A small-molecule ligand and the protein it binds are described below.
Small molecule (SMILES): Nc1nc(=O)c2ncn([C@@H]3O[C@H](COP(=O)=O)[C@@H](O[P](=O)(O)OC[C@H]4O[C@@H](n5cnc6c(=O)nc(N)[nH]c65)[C@H](O)[C@@H]4O[P](=O)(O)OC[C@H]4O[C@@H](n5cnc6c(N)ncnc65)[C@H](O)[C@@H]4O)[C@H]3O)c2[nH]1

Sequence of chain 1.E:
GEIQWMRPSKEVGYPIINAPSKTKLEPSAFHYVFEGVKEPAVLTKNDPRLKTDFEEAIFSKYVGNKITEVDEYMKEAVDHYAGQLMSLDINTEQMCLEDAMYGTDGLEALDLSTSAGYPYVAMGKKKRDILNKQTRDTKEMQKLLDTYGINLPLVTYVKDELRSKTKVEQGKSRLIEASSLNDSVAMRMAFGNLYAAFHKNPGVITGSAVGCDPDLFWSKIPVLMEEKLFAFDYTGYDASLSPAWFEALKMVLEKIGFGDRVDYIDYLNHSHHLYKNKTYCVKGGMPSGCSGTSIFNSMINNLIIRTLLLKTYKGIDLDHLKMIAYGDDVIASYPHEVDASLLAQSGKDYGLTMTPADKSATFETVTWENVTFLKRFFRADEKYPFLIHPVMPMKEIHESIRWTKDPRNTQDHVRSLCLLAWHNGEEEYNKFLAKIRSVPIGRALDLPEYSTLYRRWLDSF

Binding-site contacts:
Ligand atom O4' contacts residue VAL121 of chain 1.E at 4.3 Å.
Ligand atom O4' contacts residue GLY124 of chain 1.E at 4.3 Å.
Ligand atom O3' contacts residue GLY124 of chain 1.E at 3.5 Å.
Ligand atom P contacts residue ASN18 of chain 1.E at 3.2 Å.
Ligand atom O3' contacts residue MET123 of chain 1.E at 4.1 Å.
Ligand atom C5' contacts residue GLY124 of chain 1.E at 4.1 Å.
Ligand atom C5 contacts residue ASN18 of chain 1.E at 4.3 Å.
Ligand atom C4' contacts residue ILE17 of chain 1.E at 4.5 Å (hydrophobic).
Ligand atom C8 contacts residue ASN18 of chain 1.E at 3.1 Å.
Ligand atom C2' contacts residue GLY124 of chain 1.E at 4.0 Å.
Ligand atom C4' contacts residue GLY124 of chain 1.E at 3.6 Å.
Ligand atom C5' contacts residue GLY124 of chain 1.E at 4.3 Å.
Ligand atom C4' contacts residue VAL121 of chain 1.E at 4.3 Å (hydrophobic).
Ligand atom O2' contacts residue ALA122 of chain 1.E at 4.2 Å.
Ligand atom O2' contacts residue GLY124 of chain 1.E at 3.0 Å.
Ligand atom O5' contacts residue ASN18 of chain 1.E at 4.1 Å.
Ligand atom OP1 contacts residue ILE16 of chain 1.E at 4.3 Å.
Ligand atom C5' contacts residue ASN18 of chain 1.E at 3.9 Å.
Ligand atom O4' contacts residue ASN18 of chain 1.E at 2.9 Å (h-bond).
Ligand atom C1' contacts residue GLY124 of chain 1.E at 4.5 Å.
Ligand atom N9 contacts residue ASN18 of chain 1.E at 3.4 Å.
Ligand atom C4 contacts residue ASN18 of chain 1.E at 4.2 Å.
Ligand atom C4' contacts residue ASN18 of chain 1.E at 4.0 Å.
Ligand atom C4' contacts residue ILE16 of chain 1.E at 3.7 Å (hydrophobic).
Ligand atom C5' contacts residue ALA122 of chain 1.E at 4.2 Å (hydrophobic).
Ligand atom C1' contacts residue ASN18 of chain 1.E at 3.8 Å.
Ligand atom C3' contacts residue GLY124 of chain 1.E at 3.9 Å.
Ligand atom O4' contacts residue ILE16 of chain 1.E at 4.2 Å.
Ligand atom C5' contacts residue ILE16 of chain 1.E at 3.6 Å (hydrophobic).
Ligand atom O4' contacts residue ILE17 of chain 1.E at 3.9 Å.
Ligand atom OP2 contacts residue ASN18 of chain 1.E at 4.1 Å.
Ligand atom N7 contacts residue ASN18 of chain 1.E at 3.7 Å.
Ligand atom OP1 contacts residue ASN18 of chain 1.E at 3.4 Å (h-bond).
Ligand atom O2' contacts residue VAL121 of chain 1.E at 3.8 Å.
Ligand atom C5' contacts residue VAL121 of chain 1.E at 4.5 Å (hydrophobic).